The protein below binds the small molecule below.
Small molecule (SMILES): C[C@@H]1O[C@H](O)[C@@H](O)[C@H](O)[C@@H]1O

Sequence of chain 1.B:
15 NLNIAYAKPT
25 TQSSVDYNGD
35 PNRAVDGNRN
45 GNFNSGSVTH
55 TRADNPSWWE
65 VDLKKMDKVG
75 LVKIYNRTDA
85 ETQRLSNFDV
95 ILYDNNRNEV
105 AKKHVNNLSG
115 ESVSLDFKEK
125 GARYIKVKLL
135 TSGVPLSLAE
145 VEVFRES

Binding-site contacts:
Ligand atom O4 contacts residue TYR31 of chain 1.B at 4.5 Å.
Ligand atom C2 contacts residue ARG81 of chain 1.B at 4.3 Å.
Ligand atom C6 contacts residue HIS54 of chain 1.B at 3.9 Å.
Ligand atom C4 contacts residue HIS54 of chain 1.B at 3.4 Å.
Ligand atom O2 contacts residue GLU85 of chain 1.B at 3.1 Å (salt-bridge).
Ligand atom C3 contacts residue TYR31 of chain 1.B at 4.2 Å (hydrophobic).
Ligand atom O1 contacts residue ARG81 of chain 1.B at 3.6 Å.
Ligand atom O4 contacts residue ARG88 of chain 1.B at 2.9 Å (salt-bridge).
Ligand atom O2 contacts residue ARG88 of chain 1.B at 4.4 Å.
Ligand atom C5 contacts residue ARG81 of chain 1.B at 4.0 Å.
Ligand atom C3 contacts residue ARG88 of chain 1.B at 4.1 Å.
Ligand atom O1 contacts residue GLU85 of chain 1.B at 4.4 Å.
Ligand atom C6 contacts residue TYR31 of chain 1.B at 3.8 Å (hydrophobic).
Ligand atom C4 contacts residue ARG81 of chain 1.B at 4.0 Å.
Ligand atom C2 contacts residue ARG88 of chain 1.B at 4.3 Å.
Ligand atom O4 contacts residue HIS54 of chain 1.B at 2.7 Å.
Ligand atom C6 contacts residue ARG81 of chain 1.B at 4.0 Å.
Ligand atom O1 contacts residue ALA84 of chain 1.B at 3.9 Å.
Ligand atom O4 contacts residue ARG81 of chain 1.B at 2.9 Å (salt-bridge).
Ligand atom C1 contacts residue ARG81 of chain 1.B at 3.9 Å.
Ligand atom C2 contacts residue GLU85 of chain 1.B at 3.9 Å.
Ligand atom C4 contacts residue TYR31 of chain 1.B at 3.6 Å (hydrophobic).
Ligand atom C4 contacts residue ARG88 of chain 1.B at 4.1 Å.
Ligand atom C5 contacts residue TYR31 of chain 1.B at 4.0 Å (hydrophobic).
Ligand atom O3 contacts residue ARG88 of chain 1.B at 3.0 Å (salt-bridge).
Ligand atom O5 contacts residue ARG81 of chain 1.B at 3.0 Å (salt-bridge).
Ligand atom C6 contacts residue PHE47 of chain 1.B at 4.2 Å (hydrophobic).
Ligand atom C5 contacts residue HIS54 of chain 1.B at 4.2 Å.